Binding-site contacts:
Ligand atom C4 contacts residue TYR145 of chain 33.A at 3.6 Å (hydrophobic).
Ligand atom O4 contacts residue PRO252 of chain 32.A at 3.8 Å.
Ligand atom O1B contacts residue ALA146 of chain 33.A at 3.2 Å.
Ligand atom C9 contacts residue TYR145 of chain 33.A at 4.2 Å (hydrophobic).
Ligand atom C1 contacts residue SER147 of chain 33.A at 3.6 Å.
Ligand atom O10 contacts residue TYR250 of chain 32.A at 2.7 Å (h-bond).
Ligand atom C6 contacts residue ALA146 of chain 33.A at 4.2 Å (hydrophobic).
Ligand atom C8 contacts residue ALA146 of chain 33.A at 4.4 Å (hydrophobic).
Ligand atom O4 contacts residue TYR145 of chain 33.A at 4.2 Å.
Ligand atom C11 contacts residue ARG143 of chain 33.A at 4.0 Å.
Ligand atom C5 contacts residue TYR145 of chain 33.A at 3.3 Å (hydrophobic).
Ligand atom C10 contacts residue TYR250 of chain 32.A at 3.5 Å (hydrophobic).
Ligand atom O1A contacts residue SER147 of chain 33.A at 2.8 Å (h-bond).
Ligand atom C11 contacts residue TYR250 of chain 32.A at 3.7 Å (hydrophobic).
Ligand atom N5 contacts residue TYR250 of chain 32.A at 4.4 Å.
Ligand atom O4 contacts residue TYR250 of chain 32.A at 3.4 Å.
Ligand atom O1B contacts residue ASN148 of chain 33.A at 4.3 Å.
Ligand atom C3 contacts residue PRO252 of chain 32.A at 3.9 Å (hydrophobic).
Ligand atom N5 contacts residue TYR145 of chain 33.A at 2.6 Å (h-bond).
Ligand atom C7 contacts residue TYR145 of chain 33.A at 3.8 Å (hydrophobic).
Ligand atom O1A contacts residue PRO252 of chain 32.A at 3.3 Å.
Ligand atom C6 contacts residue TYR145 of chain 33.A at 3.4 Å (hydrophobic).
Ligand atom C1 contacts residue ALA146 of chain 33.A at 3.9 Å (hydrophobic).
Ligand atom O4 contacts residue ASN251 of chain 32.A at 4.2 Å.
Ligand atom C1 contacts residue PRO252 of chain 32.A at 4.1 Å (hydrophobic).
Ligand atom C4 contacts residue PRO252 of chain 32.A at 3.8 Å (hydrophobic).
Ligand atom O1B contacts residue SER147 of chain 33.A at 3.1 Å (h-bond).
Ligand atom O8 contacts residue ALA146 of chain 33.A at 3.3 Å.
Ligand atom O1A contacts residue ALA146 of chain 33.A at 4.2 Å.
Ligand atom C10 contacts residue TYR145 of chain 33.A at 3.6 Å (hydrophobic).
Ligand atom C11 contacts residue TYR145 of chain 33.A at 3.7 Å (hydrophobic).

Sequence of chain 33.A:
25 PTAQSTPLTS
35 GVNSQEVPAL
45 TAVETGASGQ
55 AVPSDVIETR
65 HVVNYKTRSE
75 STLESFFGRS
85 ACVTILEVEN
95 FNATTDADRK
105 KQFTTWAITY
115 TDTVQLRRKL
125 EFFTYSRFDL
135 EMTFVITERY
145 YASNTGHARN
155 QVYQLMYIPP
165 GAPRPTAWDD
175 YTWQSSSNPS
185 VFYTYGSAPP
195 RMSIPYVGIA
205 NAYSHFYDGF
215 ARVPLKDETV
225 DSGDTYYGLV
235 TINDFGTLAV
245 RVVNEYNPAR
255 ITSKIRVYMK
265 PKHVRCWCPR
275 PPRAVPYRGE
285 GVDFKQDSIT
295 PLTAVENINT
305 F

The small molecule below binds the protein below.
Small molecule (SMILES): CC(=O)N[C@H]1[C@H]([C@H](O)[C@H](O)CO)O[C@@](O)(C(=O)O)C[C@@H]1O

Sequence of chain 32.A:
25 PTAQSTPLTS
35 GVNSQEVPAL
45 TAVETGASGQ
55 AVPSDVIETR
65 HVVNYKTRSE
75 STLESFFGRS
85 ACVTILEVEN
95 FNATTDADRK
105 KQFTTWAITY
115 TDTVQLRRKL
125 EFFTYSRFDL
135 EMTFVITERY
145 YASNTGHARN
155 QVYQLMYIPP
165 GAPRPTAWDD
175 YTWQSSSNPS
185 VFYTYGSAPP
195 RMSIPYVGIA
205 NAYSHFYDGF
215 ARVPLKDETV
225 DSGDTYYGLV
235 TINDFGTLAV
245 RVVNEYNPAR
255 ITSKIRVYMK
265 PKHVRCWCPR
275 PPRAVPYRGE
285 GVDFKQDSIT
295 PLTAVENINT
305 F